Binding-site contacts:
Ligand atom O6 contacts residue GLN918 of chain 1.A at 2.6 Å (h-bond).
Ligand atom C1 contacts residue ASN709 of chain 1.A at 1.4 Å.
Ligand atom N2 contacts residue ASN709 of chain 1.A at 3.1 Å (h-bond).
Ligand atom C4 contacts residue ASN709 of chain 1.A at 4.2 Å.
Ligand atom C2 contacts residue GLN1063 of chain 1.A at 4.4 Å.
Ligand atom C3 contacts residue ASN709 of chain 1.A at 3.9 Å.
Ligand atom O5 contacts residue ASN709 of chain 1.A at 2.2 Å (h-bond).
Ligand atom C7 contacts residue ASN709 of chain 1.A at 3.4 Å.
Ligand atom C7 contacts residue GLN1063 of chain 1.A at 4.2 Å.
Ligand atom O7 contacts residue ASN709 of chain 1.A at 3.3 Å (h-bond).
Ligand atom O6 contacts residue LEU914 of chain 1.A at 3.5 Å.
Ligand atom C1 contacts residue GLN1063 of chain 1.A at 3.8 Å.
Ligand atom C7 contacts residue LEU914 of chain 1.A at 3.7 Å (hydrophobic).
Ligand atom C6 contacts residue LEU914 of chain 1.A at 4.4 Å (hydrophobic).
Ligand atom C2 contacts residue ASN709 of chain 1.A at 2.6 Å.
Ligand atom C5 contacts residue LEU914 of chain 1.A at 4.1 Å (hydrophobic).
Ligand atom C8 contacts residue LEU914 of chain 1.A at 3.9 Å (hydrophobic).
Ligand atom N2 contacts residue LEU914 of chain 1.A at 4.5 Å.
Ligand atom C5 contacts residue ASN709 of chain 1.A at 3.6 Å.
Ligand atom C6 contacts residue GLN918 of chain 1.A at 3.6 Å.
Ligand atom O7 contacts residue LEU914 of chain 1.A at 3.4 Å.
Ligand atom O4 contacts residue LEU914 of chain 1.A at 3.9 Å.
Ligand atom O7 contacts residue GLN1063 of chain 1.A at 3.2 Å (h-bond).
Ligand atom O5 contacts residue GLN1063 of chain 1.A at 3.7 Å.
Ligand atom C5 contacts residue GLN918 of chain 1.A at 4.1 Å.

A small-molecule ligand and the protein it binds are described below.
Small molecule (SMILES): CC(=O)N[C@H]1[C@H](O[C@H]2[C@H](O)[C@@H](NC(C)=O)CO[C@@H]2CO)O[C@H](CO)[C@@H](O)[C@@H]1O

Sequence of chain 1.A:
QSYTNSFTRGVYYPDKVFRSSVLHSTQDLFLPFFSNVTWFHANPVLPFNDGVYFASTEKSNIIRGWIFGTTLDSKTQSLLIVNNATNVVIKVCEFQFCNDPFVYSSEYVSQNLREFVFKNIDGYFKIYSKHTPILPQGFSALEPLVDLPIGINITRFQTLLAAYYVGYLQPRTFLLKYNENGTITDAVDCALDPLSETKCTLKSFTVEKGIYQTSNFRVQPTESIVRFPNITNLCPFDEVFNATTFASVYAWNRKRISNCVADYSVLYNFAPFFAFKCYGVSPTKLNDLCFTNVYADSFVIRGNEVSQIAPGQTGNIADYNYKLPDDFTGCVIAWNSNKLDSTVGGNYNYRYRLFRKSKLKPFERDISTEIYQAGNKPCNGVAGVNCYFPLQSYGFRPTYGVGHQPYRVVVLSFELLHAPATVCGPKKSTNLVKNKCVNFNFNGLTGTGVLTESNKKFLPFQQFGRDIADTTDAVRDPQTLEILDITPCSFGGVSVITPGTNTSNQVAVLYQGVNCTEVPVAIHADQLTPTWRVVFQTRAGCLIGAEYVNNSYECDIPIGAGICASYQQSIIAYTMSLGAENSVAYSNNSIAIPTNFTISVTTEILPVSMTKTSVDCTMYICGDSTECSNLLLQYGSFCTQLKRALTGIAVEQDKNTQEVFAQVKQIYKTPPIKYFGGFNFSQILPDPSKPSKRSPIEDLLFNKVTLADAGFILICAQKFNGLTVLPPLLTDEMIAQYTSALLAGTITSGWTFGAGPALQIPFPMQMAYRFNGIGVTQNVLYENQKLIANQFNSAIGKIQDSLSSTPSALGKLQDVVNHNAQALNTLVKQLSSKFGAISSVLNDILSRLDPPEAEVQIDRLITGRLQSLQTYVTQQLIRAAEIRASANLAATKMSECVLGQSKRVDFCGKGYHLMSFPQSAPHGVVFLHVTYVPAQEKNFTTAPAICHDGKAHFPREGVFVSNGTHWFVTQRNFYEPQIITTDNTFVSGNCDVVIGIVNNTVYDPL